Sequence of chain 1.C:
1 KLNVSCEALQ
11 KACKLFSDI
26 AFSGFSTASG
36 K

Binding-site contacts:
Ligand atom N6 contacts residue GLN10 of chain 1.C at 3.0 Å (h-bond).
Ligand atom C3 contacts residue CYS13 of chain 1.C at 3.7 Å (hydrophobic).
Ligand atom C5 contacts residue GLN10 of chain 1.C at 3.4 Å.
Ligand atom C14 contacts residue GLN10 of chain 1.C at 4.5 Å.
Ligand atom C8 contacts residue CYS6 of chain 1.C at 1.8 Å (hydrophobic).
Ligand atom C15 contacts residue GLN10 of chain 1.C at 3.9 Å.
Ligand atom C7 contacts residue GLN10 of chain 1.C at 3.9 Å.
Ligand atom N13 contacts residue GLN10 of chain 1.C at 3.6 Å.
Ligand atom C7 contacts residue LEU9 of chain 1.C at 3.7 Å (hydrophobic).
Ligand atom C10 contacts residue CYS13 of chain 1.C at 2.3 Å (hydrophobic).
Ligand atom C10 contacts residue GLN10 of chain 1.C at 4.5 Å.
Ligand atom C8 contacts residue GLN10 of chain 1.C at 3.4 Å.
Ligand atom C11 contacts residue GLN10 of chain 1.C at 3.2 Å.
Ligand atom N4 contacts residue LEU9 of chain 1.C at 3.7 Å.
Ligand atom N4 contacts residue GLN10 of chain 1.C at 3.8 Å.
Ligand atom C8 contacts residue LEU9 of chain 1.C at 3.7 Å (hydrophobic).
Ligand atom C11 contacts residue CYS13 of chain 1.C at 1.8 Å (hydrophobic).
Ligand atom C3 contacts residue GLN10 of chain 1.C at 4.0 Å.
Ligand atom C5 contacts residue LEU9 of chain 1.C at 4.2 Å (hydrophobic).
Ligand atom C11 contacts residue LEU9 of chain 1.C at 3.4 Å (hydrophobic).
Ligand atom C7 contacts residue CYS6 of chain 1.C at 2.8 Å (hydrophobic).
Ligand atom C5 contacts residue CYS6 of chain 1.C at 4.0 Å (hydrophobic).
Ligand atom N4 contacts residue CYS13 of chain 1.C at 4.3 Å.
Ligand atom C1 contacts residue GLN10 of chain 1.C at 3.2 Å.
Ligand atom N2 contacts residue GLN10 of chain 1.C at 3.7 Å.

This small molecule binds to this protein.
Small molecule (SMILES): CCc1nc(CC)nc(N(C)CC(=O)O)n1